Binding-site contacts:
Ligand atom C1 contacts residue ASN255 of chain 1.B at 1.5 Å.
Ligand atom C7 contacts residue ASN255 of chain 1.B at 3.3 Å.
Ligand atom C1 contacts residue TRP161 of chain 1.B at 3.7 Å (hydrophobic).
Ligand atom C8 contacts residue VAL253 of chain 1.B at 4.2 Å (hydrophobic).
Ligand atom C4 contacts residue ASN255 of chain 1.B at 4.3 Å.
Ligand atom C8 contacts residue ASN255 of chain 1.B at 3.5 Å.
Ligand atom C5 contacts residue TRP161 of chain 1.B at 3.8 Å (hydrophobic).
Ligand atom C5 contacts residue ASN255 of chain 1.B at 3.7 Å.
Ligand atom C2 contacts residue ASN255 of chain 1.B at 2.5 Å.
Ligand atom C6 contacts residue TRP161 of chain 1.B at 4.4 Å (hydrophobic).
Ligand atom N2 contacts residue ASN255 of chain 1.B at 2.9 Å (h-bond).
Ligand atom C8 contacts residue THR254 of chain 1.B at 4.1 Å.
Ligand atom O7 contacts residue ASN255 of chain 1.B at 3.8 Å.
Ligand atom O5 contacts residue TRP161 of chain 1.B at 3.9 Å.
Ligand atom C3 contacts residue ASN255 of chain 1.B at 3.8 Å.
Ligand atom O6 contacts residue TRP161 of chain 1.B at 4.3 Å.
Ligand atom O5 contacts residue ASN255 of chain 1.B at 2.4 Å (h-bond).

Sequence of chain 1.B:
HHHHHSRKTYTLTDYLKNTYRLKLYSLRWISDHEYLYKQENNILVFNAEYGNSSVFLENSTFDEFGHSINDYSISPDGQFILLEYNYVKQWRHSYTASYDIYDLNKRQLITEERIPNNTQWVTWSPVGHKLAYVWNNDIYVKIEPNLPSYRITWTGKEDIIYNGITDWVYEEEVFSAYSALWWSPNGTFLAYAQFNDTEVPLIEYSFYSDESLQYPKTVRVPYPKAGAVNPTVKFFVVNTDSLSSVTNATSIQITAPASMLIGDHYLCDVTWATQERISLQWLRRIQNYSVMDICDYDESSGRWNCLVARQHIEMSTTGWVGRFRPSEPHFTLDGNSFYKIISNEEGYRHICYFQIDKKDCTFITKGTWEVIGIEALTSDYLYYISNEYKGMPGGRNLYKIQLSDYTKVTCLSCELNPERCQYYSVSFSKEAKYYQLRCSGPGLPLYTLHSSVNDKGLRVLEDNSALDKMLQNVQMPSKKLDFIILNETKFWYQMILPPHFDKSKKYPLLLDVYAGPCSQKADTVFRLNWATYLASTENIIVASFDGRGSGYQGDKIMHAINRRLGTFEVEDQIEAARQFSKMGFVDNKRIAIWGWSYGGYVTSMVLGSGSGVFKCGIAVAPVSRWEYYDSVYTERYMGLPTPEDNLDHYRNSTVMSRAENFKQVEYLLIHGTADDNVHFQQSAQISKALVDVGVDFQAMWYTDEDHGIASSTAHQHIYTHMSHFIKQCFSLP

This protein binds this small molecule.
Small molecule (SMILES): CC(=O)N[C@@H]1[C@@H](O)[C@H](O)[C@@H](CO)O[C@H]1O